This small molecule binds to this protein.
Small molecule (SMILES): CC(=O)N[C@H]1[C@H](O[C@H]2[C@H](O)[C@@H](NC(C)=O)CO[C@@H]2CO)O[C@H](CO)[C@@H](O[C@@H]2O[C@H](CO)[C@@H](O)[C@H](O)[C@@H]2O)[C@@H]1O

Sequence of chain 1.C:
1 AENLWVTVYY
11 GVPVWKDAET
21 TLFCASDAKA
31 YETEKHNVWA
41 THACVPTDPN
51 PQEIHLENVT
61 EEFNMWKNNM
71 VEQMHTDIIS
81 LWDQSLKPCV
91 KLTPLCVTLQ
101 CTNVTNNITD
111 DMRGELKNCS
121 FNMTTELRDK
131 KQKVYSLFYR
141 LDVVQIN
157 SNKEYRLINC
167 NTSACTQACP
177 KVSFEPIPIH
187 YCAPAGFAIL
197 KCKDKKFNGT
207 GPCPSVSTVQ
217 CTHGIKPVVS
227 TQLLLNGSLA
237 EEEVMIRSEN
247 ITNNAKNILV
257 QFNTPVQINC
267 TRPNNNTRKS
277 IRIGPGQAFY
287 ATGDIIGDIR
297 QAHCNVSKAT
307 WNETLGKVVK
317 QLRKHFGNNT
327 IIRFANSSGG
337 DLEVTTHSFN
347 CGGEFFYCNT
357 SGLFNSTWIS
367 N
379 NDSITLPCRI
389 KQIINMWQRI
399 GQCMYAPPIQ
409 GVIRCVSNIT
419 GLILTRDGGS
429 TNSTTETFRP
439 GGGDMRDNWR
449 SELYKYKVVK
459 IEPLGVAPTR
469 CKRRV

Binding-site contacts:
Ligand atom O7 contacts residue ASN122 of chain 1.C at 3.6 Å (h-bond).
Ligand atom O5 contacts residue ASN122 of chain 1.C at 2.4 Å (h-bond).
Ligand atom C8 contacts residue PHE121 of chain 1.C at 3.8 Å (hydrophobic).
Ligand atom C2 contacts residue ASN122 of chain 1.C at 2.5 Å.
Ligand atom N2 contacts residue ASN122 of chain 1.C at 2.9 Å (h-bond).
Ligand atom C5 contacts residue ASN122 of chain 1.C at 3.6 Å.
Ligand atom C1 contacts residue ASN122 of chain 1.C at 1.4 Å.
Ligand atom C8 contacts residue GLN100 of chain 1.C at 3.6 Å.
Ligand atom C8 contacts residue SER120 of chain 1.C at 3.5 Å.
Ligand atom C8 contacts residue ASN122 of chain 1.C at 4.4 Å.
Ligand atom C7 contacts residue LYS133 of chain 1.C at 4.4 Å.
Ligand atom C7 contacts residue ASN122 of chain 1.C at 3.4 Å.
Ligand atom C3 contacts residue ASN122 of chain 1.C at 3.8 Å.
Ligand atom O7 contacts residue LYS133 of chain 1.C at 3.3 Å.
Ligand atom C4 contacts residue ASN122 of chain 1.C at 4.2 Å.